Binding-site contacts:
Ligand atom C5 contacts residue ASN99 of chain 1.A at 3.7 Å.
Ligand atom N2 contacts residue ASN99 of chain 1.A at 2.9 Å (h-bond).
Ligand atom C8 contacts residue GLU100 of chain 1.A at 3.7 Å.
Ligand atom O7 contacts residue ASN99 of chain 1.A at 3.5 Å (h-bond).
Ligand atom C4 contacts residue ASN99 of chain 1.A at 4.2 Å.
Ligand atom C8 contacts residue ASN99 of chain 1.A at 3.6 Å.
Ligand atom O5 contacts residue MET80 of chain 1.A at 4.4 Å.
Ligand atom C1 contacts residue ASN99 of chain 1.A at 1.4 Å.
Ligand atom C7 contacts residue ASN99 of chain 1.A at 3.4 Å.
Ligand atom O5 contacts residue ASN99 of chain 1.A at 2.4 Å (h-bond).
Ligand atom N2 contacts residue GLU100 of chain 1.A at 3.9 Å.
Ligand atom C3 contacts residue ASN99 of chain 1.A at 3.8 Å.
Ligand atom C6 contacts residue MET80 of chain 1.A at 4.2 Å (hydrophobic).
Ligand atom C7 contacts residue GLU100 of chain 1.A at 4.3 Å.
Ligand atom O6 contacts residue MET80 of chain 1.A at 3.7 Å.
Ligand atom C2 contacts residue ASN99 of chain 1.A at 2.5 Å.

Sequence of chain 1.A:
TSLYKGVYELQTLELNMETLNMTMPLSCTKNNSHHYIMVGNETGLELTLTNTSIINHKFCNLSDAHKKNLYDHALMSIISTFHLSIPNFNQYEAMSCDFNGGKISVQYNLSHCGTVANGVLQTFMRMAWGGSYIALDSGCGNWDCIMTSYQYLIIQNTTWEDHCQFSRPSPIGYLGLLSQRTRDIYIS

This small molecule binds to this protein.
Small molecule (SMILES): CC(=O)N[C@@H]1[C@@H](O)[C@H](O)[C@@H](CO)O[C@H]1O